Sequence of chain 2.B:
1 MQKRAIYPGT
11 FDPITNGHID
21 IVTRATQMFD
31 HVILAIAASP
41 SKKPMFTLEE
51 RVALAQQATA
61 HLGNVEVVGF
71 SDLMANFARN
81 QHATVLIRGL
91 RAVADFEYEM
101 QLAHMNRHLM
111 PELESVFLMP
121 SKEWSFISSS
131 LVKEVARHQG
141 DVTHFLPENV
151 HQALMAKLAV

Binding-site contacts:
Ligand atom O contacts residue LEU73 of chain 3.B at 3.6 Å.
Ligand atom C3 contacts residue LEU102 of chain 3.B at 3.6 Å (hydrophobic).
Ligand atom C2 contacts residue MET105 of chain 3.B at 3.6 Å (hydrophobic).
Ligand atom C13 contacts residue ALA37 of chain 3.B at 3.9 Å (hydrophobic).
Ligand atom C1 contacts residue MET105 of chain 3.B at 4.0 Å (hydrophobic).
Ligand atom C6 contacts residue LEU73 of chain 3.B at 4.0 Å (hydrophobic).
Ligand atom C11 contacts residue THR10 of chain 3.B at 4.0 Å.
Ligand atom C3 contacts residue LEU131 of chain 2.B at 3.8 Å (hydrophobic).
Ligand atom C13 contacts residue PHE70 of chain 3.B at 3.8 Å (hydrophobic).
Ligand atom N contacts residue GLU134 of chain 2.B at 2.8 Å (salt-bridge).
Ligand atom C4 contacts residue GLU134 of chain 2.B at 3.6 Å.
Ligand atom O contacts residue MET74 of chain 3.B at 3.1 Å.
Ligand atom C12 contacts residue ALA37 of chain 3.B at 3.7 Å (hydrophobic).
Ligand atom C3 contacts residue GLU134 of chain 2.B at 3.9 Å.
Ligand atom CL contacts residue PRO8 of chain 3.B at 3.7 Å.
Ligand atom C5 contacts residue MET74 of chain 3.B at 4.0 Å (hydrophobic).
Ligand atom C2 contacts residue LEU102 of chain 3.B at 3.6 Å (hydrophobic).
Ligand atom CL contacts residue PHE70 of chain 3.B at 3.9 Å.
Ligand atom C6 contacts residue HIS138 of chain 2.B at 3.7 Å.
Ligand atom CL contacts residue GLY9 of chain 3.B at 3.3 Å.
Ligand atom C1 contacts residue LEU109 of chain 3.B at 3.6 Å (hydrophobic).
Ligand atom C3 contacts residue VAL135 of chain 2.B at 3.8 Å (hydrophobic).
Ligand atom C14 contacts residue MET74 of chain 3.B at 3.6 Å (hydrophobic).
Ligand atom C contacts residue MET74 of chain 3.B at 3.6 Å (hydrophobic).
Ligand atom O contacts residue ALA75 of chain 3.B at 3.0 Å (h-bond).
Ligand atom C5 contacts residue LEU73 of chain 3.B at 3.7 Å (hydrophobic).
Ligand atom C11 contacts residue ALA37 of chain 3.B at 3.9 Å (hydrophobic).
Ligand atom C contacts residue LEU73 of chain 3.B at 3.6 Å (hydrophobic).
Ligand atom C4 contacts residue MET74 of chain 3.B at 4.0 Å (hydrophobic).
Ligand atom C2 contacts residue LEU131 of chain 2.B at 4.0 Å (hydrophobic).
Ligand atom C14 contacts residue LEU73 of chain 3.B at 3.6 Å (hydrophobic).
Ligand atom N1 contacts residue MET74 of chain 3.B at 3.0 Å (h-bond).
Ligand atom C1 contacts residue ASN106 of chain 3.B at 3.1 Å.
Ligand atom C5 contacts residue GLU134 of chain 2.B at 3.9 Å.
Ligand atom C contacts residue ASN106 of chain 3.B at 3.2 Å.
Ligand atom O contacts residue ASN106 of chain 3.B at 2.7 Å (h-bond).
Ligand atom O contacts residue LEU109 of chain 3.B at 4.0 Å.
Ligand atom C2 contacts residue VAL135 of chain 2.B at 3.5 Å (hydrophobic).
Ligand atom C7 contacts residue ASP72 of chain 3.B at 3.6 Å.
Ligand atom N1 contacts residue LEU73 of chain 3.B at 3.4 Å.

The small molecule below binds the protein below.
Small molecule (SMILES): Oc1cccc2nc(CCc3cccc(Cl)c3)[nH]c12

Sequence of chain 3.B:
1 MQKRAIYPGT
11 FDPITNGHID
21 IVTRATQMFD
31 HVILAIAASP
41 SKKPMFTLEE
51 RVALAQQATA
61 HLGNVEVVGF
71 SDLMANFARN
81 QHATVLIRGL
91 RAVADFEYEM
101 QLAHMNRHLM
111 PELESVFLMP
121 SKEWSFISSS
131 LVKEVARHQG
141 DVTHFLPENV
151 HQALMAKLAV